Binding-site contacts:
Ligand atom N3U contacts residue PRO121 of chain 1.H at 3.3 Å (h-bond).
Ligand atom O3 contacts residue ASN23 of chain 1.H at 3.3 Å (h-bond).
Ligand atom C4U contacts residue PRO121 of chain 1.H at 3.1 Å (hydrophobic).
Ligand atom O3D contacts residue ILE327 of chain 1.H at 2.8 Å (h-bond).
Ligand atom C1E contacts residue PO41 of chain 1.MA at 3.2 Å.
Ligand atom O1 contacts residue ARG120 of chain 1.H at 3.3 Å (salt-bridge).
Ligand atom C1E contacts residue ASP305 of chain 1.H at 3.3 Å.
Ligand atom O1E contacts residue ARG371 of chain 1.H at 2.8 Å (salt-bridge).
Ligand atom C3 contacts residue PO41 of chain 1.MA at 3.3 Å.
Ligand atom O2B contacts residue ARG120 of chain 1.H at 2.9 Å (salt-bridge).
Ligand atom C8 contacts residue GOL1 of chain 1.OA at 3.4 Å.
Ligand atom O1A contacts residue VAL163 of chain 1.H at 2.7 Å (h-bond).
Ligand atom C2E contacts residue PO41 of chain 1.MA at 3.1 Å.
Ligand atom O4U contacts residue ASP123 of chain 1.H at 3.2 Å (salt-bridge).
Ligand atom O2D contacts residue ARG120 of chain 1.H at 3.3 Å.
Ligand atom N3U contacts residue ASP123 of chain 1.H at 2.8 Å (salt-bridge).
Ligand atom O2U contacts residue LYS160 of chain 1.H at 3.2 Å (salt-bridge).
Ligand atom C7 contacts residue ASN23 of chain 1.H at 3.1 Å.
Ligand atom C3D contacts residue ILE327 of chain 1.H at 3.3 Å (hydrophobic).
Ligand atom O4U contacts residue LEU124 of chain 1.H at 2.8 Å (h-bond).
Ligand atom O4 contacts residue ASP305 of chain 1.H at 2.6 Å (salt-bridge).
Ligand atom C8 contacts residue ASN23 of chain 1.H at 3.4 Å.
Ligand atom O2A contacts residue GLY164 of chain 1.H at 3.3 Å (h-bond).
Ligand atom O3 contacts residue PO41 of chain 1.MA at 3.3 Å (h-bond).
Ligand atom C2E contacts residue ASP305 of chain 1.H at 3.1 Å.
Ligand atom O2B contacts residue GOL1 of chain 1.OA at 2.7 Å (h-bond).
Ligand atom O7 contacts residue ASN23 of chain 1.H at 3.3 Å.
Ligand atom O1E contacts residue ASP305 of chain 1.H at 3.2 Å (salt-bridge).
Ligand atom O7 contacts residue TRP95 of chain 1.H at 3.2 Å.
Ligand atom O1B contacts residue GLY164 of chain 1.H at 2.9 Å (h-bond).
Ligand atom C3E contacts residue PO41 of chain 1.MA at 3.3 Å.
Ligand atom O2E contacts residue LYS22 of chain 1.H at 2.9 Å (salt-bridge).
Ligand atom O1E contacts residue ARG331 of chain 1.H at 3.2 Å (salt-bridge).
Ligand atom O2E contacts residue PO41 of chain 1.MA at 3.3 Å (h-bond).
Ligand atom O4U contacts residue VAL122 of chain 1.H at 3.1 Å.
Ligand atom O2A contacts residue SER162 of chain 1.H at 2.7 Å (h-bond).
Ligand atom O1B contacts residue GOL1 of chain 1.OA at 3.0 Å.
Ligand atom O2E contacts residue ASN23 of chain 1.H at 3.2 Å (h-bond).
Ligand atom O2E contacts residue ARG371 of chain 1.H at 2.9 Å (salt-bridge).
Ligand atom N2 contacts residue PO41 of chain 1.MA at 3.0 Å (h-bond).

Sequence of chain 1.H:
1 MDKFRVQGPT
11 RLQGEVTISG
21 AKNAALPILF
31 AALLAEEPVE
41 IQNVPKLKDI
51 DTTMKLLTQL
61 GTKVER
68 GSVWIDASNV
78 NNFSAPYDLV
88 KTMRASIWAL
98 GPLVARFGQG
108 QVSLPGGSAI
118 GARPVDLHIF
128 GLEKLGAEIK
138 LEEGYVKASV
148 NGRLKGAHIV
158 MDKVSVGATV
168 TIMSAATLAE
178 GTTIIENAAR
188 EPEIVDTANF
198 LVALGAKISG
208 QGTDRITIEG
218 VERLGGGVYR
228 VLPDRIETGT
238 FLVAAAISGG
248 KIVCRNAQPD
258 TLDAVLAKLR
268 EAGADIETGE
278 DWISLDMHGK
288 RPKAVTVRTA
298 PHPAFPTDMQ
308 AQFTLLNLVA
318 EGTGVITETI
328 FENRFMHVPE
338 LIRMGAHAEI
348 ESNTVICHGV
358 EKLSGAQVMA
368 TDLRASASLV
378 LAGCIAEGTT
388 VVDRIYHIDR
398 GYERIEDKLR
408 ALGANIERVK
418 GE

The protein below binds the small molecule below.
Small molecule (SMILES): C=C(O[C@H]1[C@H](O)[C@@H](CO)O[C@H](O[P](=O)(O)O[P](=O)(O)OC[C@H]2O[C@@H](n3ccc(=O)[nH]c3=O)[C@H](O)[C@@H]2O)[C@@H]1NC(C)=O)C(=O)O